This protein binds this small molecule.
Small molecule (SMILES): Nc1ccn([C@H]2C[C@H](O)[C@@H](COP(=O)(O)O)O2)c(=O)n1

Binding-site contacts:
Ligand atom O4' contacts residue PRO204 of chain 1.P at 3.6 Å (h-bond).
Ligand atom C2 contacts residue ARG92 of chain 1.P at 4.3 Å.
Ligand atom O4' contacts residue ARG92 of chain 1.P at 4.2 Å.
Ligand atom C4' contacts residue DA1 of chain 1.NC at 3.9 Å.
Ligand atom O5' contacts residue ASP202 of chain 1.P at 4.4 Å.
Ligand atom C6 contacts residue PHE205 of chain 1.P at 4.4 Å (hydrophobic).
Ligand atom C5' contacts residue ASP202 of chain 1.P at 4.0 Å.
Ligand atom C4' contacts residue VAL203 of chain 1.P at 4.2 Å (hydrophobic).
Ligand atom N1 contacts residue ARG92 of chain 1.P at 4.0 Å.
Ligand atom C1' contacts residue PRO204 of chain 1.P at 3.7 Å (hydrophobic).
Ligand atom O3' contacts residue DA1 of chain 1.NC at 1.6 Å.
Ligand atom C1' contacts residue VAL203 of chain 1.P at 4.1 Å (hydrophobic).
Ligand atom C4' contacts residue PRO204 of chain 1.P at 3.6 Å (hydrophobic).
Ligand atom C5 contacts residue PHE205 of chain 1.P at 4.2 Å (hydrophobic).
Ligand atom C3' contacts residue DA1 of chain 1.NC at 2.6 Å.
Ligand atom C2' contacts residue DA1 of chain 1.NC at 3.3 Å.
Ligand atom C5 contacts residue ARG92 of chain 1.P at 4.3 Å.
Ligand atom C2' contacts residue PRO204 of chain 1.P at 4.3 Å (hydrophobic).
Ligand atom C6 contacts residue ARG92 of chain 1.P at 4.0 Å.
Ligand atom O4' contacts residue VAL203 of chain 1.P at 3.6 Å.
Ligand atom C4 contacts residue ARG92 of chain 1.P at 4.4 Å.
Ligand atom C5' contacts residue PRO204 of chain 1.P at 4.3 Å (hydrophobic).
Ligand atom C1' contacts residue ARG92 of chain 1.P at 4.4 Å.

Sequence of chain 1.P:
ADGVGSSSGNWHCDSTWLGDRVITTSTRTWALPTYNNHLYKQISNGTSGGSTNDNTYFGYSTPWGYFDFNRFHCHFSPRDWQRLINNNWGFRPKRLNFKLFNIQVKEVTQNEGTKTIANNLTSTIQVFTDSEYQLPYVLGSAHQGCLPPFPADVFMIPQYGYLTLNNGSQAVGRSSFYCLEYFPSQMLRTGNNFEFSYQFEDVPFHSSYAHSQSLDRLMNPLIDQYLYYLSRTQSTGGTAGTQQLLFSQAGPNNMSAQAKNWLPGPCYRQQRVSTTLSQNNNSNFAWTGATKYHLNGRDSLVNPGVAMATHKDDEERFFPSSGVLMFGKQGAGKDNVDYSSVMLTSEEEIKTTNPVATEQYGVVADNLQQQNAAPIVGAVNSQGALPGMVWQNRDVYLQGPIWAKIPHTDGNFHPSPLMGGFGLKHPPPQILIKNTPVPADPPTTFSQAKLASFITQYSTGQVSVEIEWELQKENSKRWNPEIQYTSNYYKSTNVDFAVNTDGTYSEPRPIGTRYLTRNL